Sequence of chain 1.B:
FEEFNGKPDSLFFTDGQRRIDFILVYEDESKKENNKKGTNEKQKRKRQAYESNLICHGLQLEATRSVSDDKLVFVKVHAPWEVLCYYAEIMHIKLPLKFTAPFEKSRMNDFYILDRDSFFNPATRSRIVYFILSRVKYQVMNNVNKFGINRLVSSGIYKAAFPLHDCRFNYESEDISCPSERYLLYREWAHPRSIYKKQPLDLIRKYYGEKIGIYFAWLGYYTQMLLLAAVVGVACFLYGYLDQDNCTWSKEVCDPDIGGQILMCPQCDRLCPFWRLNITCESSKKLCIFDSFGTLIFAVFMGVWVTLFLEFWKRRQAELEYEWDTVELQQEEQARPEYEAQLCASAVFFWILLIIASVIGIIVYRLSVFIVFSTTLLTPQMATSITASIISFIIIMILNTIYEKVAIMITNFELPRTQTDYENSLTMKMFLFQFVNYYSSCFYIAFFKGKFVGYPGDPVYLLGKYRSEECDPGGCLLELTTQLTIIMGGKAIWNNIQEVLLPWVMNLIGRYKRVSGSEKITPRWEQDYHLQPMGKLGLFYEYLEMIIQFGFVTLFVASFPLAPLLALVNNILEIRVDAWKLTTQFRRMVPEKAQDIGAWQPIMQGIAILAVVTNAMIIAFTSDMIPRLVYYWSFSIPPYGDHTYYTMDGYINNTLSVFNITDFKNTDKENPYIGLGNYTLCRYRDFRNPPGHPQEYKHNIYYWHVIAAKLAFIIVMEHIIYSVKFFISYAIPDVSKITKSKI

Binding-site contacts:
Ligand atom O6 contacts residue ASN311 of chain 1.B at 4.4 Å.
Ligand atom C3 contacts residue ASN311 of chain 1.B at 3.5 Å.
Ligand atom O6 contacts residue GLY293 of chain 1.B at 4.2 Å.
Ligand atom O7 contacts residue ASN311 of chain 1.B at 2.5 Å.
Ligand atom C2 contacts residue ASN311 of chain 1.B at 2.2 Å.
Ligand atom O3 contacts residue ASN311 of chain 1.B at 4.5 Å.
Ligand atom C7 contacts residue ASN311 of chain 1.B at 2.6 Å.
Ligand atom O7 contacts residue CYS287 of chain 1.B at 4.1 Å.
Ligand atom O5 contacts residue ASN311 of chain 1.B at 2.0 Å (h-bond).
Ligand atom C8 contacts residue ASN311 of chain 1.B at 3.4 Å.
Ligand atom O6 contacts residue PRO289 of chain 1.B at 4.0 Å.
Ligand atom O3 contacts residue PRO289 of chain 1.B at 4.2 Å.
Ligand atom C6 contacts residue ARG309 of chain 1.B at 4.1 Å.
Ligand atom C5 contacts residue ARG309 of chain 1.B at 4.5 Å.
Ligand atom C1 contacts residue ASN311 of chain 1.B at 1.4 Å.
Ligand atom O7 contacts residue ILE312 of chain 1.B at 4.5 Å.
Ligand atom C5 contacts residue ASN311 of chain 1.B at 3.3 Å.
Ligand atom O5 contacts residue ARG309 of chain 1.B at 4.0 Å.
Ligand atom C6 contacts residue ASN311 of chain 1.B at 4.3 Å.
Ligand atom O6 contacts residue GLN294 of chain 1.B at 4.1 Å.
Ligand atom C4 contacts residue PRO289 of chain 1.B at 4.2 Å (hydrophobic).
Ligand atom C4 contacts residue ASN311 of chain 1.B at 3.8 Å.
Ligand atom N2 contacts residue ASN311 of chain 1.B at 3.0 Å (h-bond).
Ligand atom O5 contacts residue GLY293 of chain 1.B at 4.2 Å.

The small molecule below binds the protein below.
Small molecule (SMILES): CC(=O)N[C@@H]1[C@@H](O)[C@H](O)[C@@H](CO)O[C@H]1O